Sequence of chain 1.C:
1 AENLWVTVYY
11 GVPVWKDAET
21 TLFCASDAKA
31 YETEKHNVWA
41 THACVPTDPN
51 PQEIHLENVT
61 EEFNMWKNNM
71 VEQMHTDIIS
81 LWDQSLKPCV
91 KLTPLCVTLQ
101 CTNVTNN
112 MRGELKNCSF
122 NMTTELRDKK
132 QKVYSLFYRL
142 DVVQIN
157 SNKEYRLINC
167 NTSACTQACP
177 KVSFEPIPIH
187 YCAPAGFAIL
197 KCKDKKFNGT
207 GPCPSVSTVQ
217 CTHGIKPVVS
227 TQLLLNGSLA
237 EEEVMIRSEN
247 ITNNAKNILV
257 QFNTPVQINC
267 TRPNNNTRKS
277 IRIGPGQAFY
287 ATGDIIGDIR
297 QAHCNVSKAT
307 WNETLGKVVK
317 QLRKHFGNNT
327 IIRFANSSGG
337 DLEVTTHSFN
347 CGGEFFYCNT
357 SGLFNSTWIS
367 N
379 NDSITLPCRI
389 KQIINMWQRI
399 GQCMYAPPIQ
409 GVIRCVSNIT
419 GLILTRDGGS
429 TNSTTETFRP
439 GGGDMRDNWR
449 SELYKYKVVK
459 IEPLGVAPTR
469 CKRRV

Binding-site contacts:
Ligand atom C5 contacts residue ASN324 of chain 1.C at 3.7 Å.
Ligand atom O7 contacts residue ASN324 of chain 1.C at 3.0 Å (h-bond).
Ligand atom N2 contacts residue ASN324 of chain 1.C at 3.0 Å (h-bond).
Ligand atom O6 contacts residue LYS316 of chain 1.C at 3.7 Å.
Ligand atom O6 contacts residue LYS320 of chain 1.C at 3.8 Å.
Ligand atom C1 contacts residue ASN324 of chain 1.C at 1.4 Å.
Ligand atom C8 contacts residue ASN324 of chain 1.C at 4.4 Å.
Ligand atom C6 contacts residue LYS320 of chain 1.C at 4.1 Å.
Ligand atom O5 contacts residue ASN324 of chain 1.C at 2.3 Å (h-bond).
Ligand atom C4 contacts residue ASN324 of chain 1.C at 4.2 Å.
Ligand atom C2 contacts residue ASN324 of chain 1.C at 2.5 Å.
Ligand atom C3 contacts residue ASN324 of chain 1.C at 3.8 Å.
Ligand atom C7 contacts residue ASN324 of chain 1.C at 3.2 Å.

The protein below binds the small molecule below.
Small molecule (SMILES): CC(=O)N[C@@H]1[C@@H](O)[C@H](O)[C@@H](CO)O[C@H]1O